Sequence of chain 1.B:
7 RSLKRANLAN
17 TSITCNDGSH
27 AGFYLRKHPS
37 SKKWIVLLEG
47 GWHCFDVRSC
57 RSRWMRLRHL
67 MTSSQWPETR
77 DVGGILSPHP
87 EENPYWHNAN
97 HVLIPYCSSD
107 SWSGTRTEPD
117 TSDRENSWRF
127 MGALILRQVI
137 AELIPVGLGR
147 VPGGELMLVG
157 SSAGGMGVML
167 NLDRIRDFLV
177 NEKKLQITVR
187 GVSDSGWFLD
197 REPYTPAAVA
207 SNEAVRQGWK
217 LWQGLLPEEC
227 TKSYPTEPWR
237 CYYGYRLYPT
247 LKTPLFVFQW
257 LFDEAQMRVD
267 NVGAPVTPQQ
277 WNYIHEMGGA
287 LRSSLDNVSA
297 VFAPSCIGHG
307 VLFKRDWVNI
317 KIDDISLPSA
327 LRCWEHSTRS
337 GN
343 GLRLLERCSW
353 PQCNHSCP

Binding-site contacts:
Ligand atom C6 contacts residue SER18 of chain 1.B at 4.0 Å.
Ligand atom O5 contacts residue SER18 of chain 1.B at 4.1 Å.
Ligand atom C1 contacts residue SER18 of chain 1.B at 4.2 Å.
Ligand atom C6 contacts residue MET127 of chain 1.B at 3.9 Å (hydrophobic).
Ligand atom C5 contacts residue ILE19 of chain 1.B at 4.3 Å (hydrophobic).
Ligand atom O6 contacts residue ILE19 of chain 1.B at 3.6 Å.
Ligand atom C4 contacts residue ASN16 of chain 1.B at 4.3 Å.
Ligand atom C6 contacts residue ILE19 of chain 1.B at 3.9 Å (hydrophobic).
Ligand atom C7 contacts residue ASN16 of chain 1.B at 3.6 Å.
Ligand atom C5 contacts residue SER18 of chain 1.B at 3.8 Å.
Ligand atom C6 contacts residue THR113 of chain 1.B at 3.8 Å.
Ligand atom C1 contacts residue ASN16 of chain 1.B at 1.4 Å.
Ligand atom O6 contacts residue THR113 of chain 1.B at 4.5 Å.
Ligand atom N2 contacts residue ASN16 of chain 1.B at 3.1 Å (h-bond).
Ligand atom C5 contacts residue ASN16 of chain 1.B at 3.6 Å.
Ligand atom C3 contacts residue ASN16 of chain 1.B at 4.0 Å.
Ligand atom C2 contacts residue ASN16 of chain 1.B at 2.6 Å.
Ligand atom O6 contacts residue LEU130 of chain 1.B at 3.8 Å.
Ligand atom C1 contacts residue ILE19 of chain 1.B at 4.4 Å (hydrophobic).
Ligand atom O5 contacts residue ASN16 of chain 1.B at 2.3 Å (h-bond).
Ligand atom O5 contacts residue ILE19 of chain 1.B at 3.5 Å.
Ligand atom O6 contacts residue MET127 of chain 1.B at 3.9 Å.
Ligand atom C8 contacts residue ASN16 of chain 1.B at 3.6 Å.

The protein below binds the small molecule below.
Small molecule (SMILES): CC(=O)N[C@@H]1[C@@H](O)[C@H](O)[C@@H](CO)O[C@H]1O